Binding-site contacts:
Ligand atom C3 contacts residue ASN657 of chain 1.A at 3.8 Å.
Ligand atom O7 contacts residue ASN657 of chain 1.A at 3.3 Å (h-bond).
Ligand atom O5 contacts residue ASN657 of chain 1.A at 2.5 Å (h-bond).
Ligand atom C1 contacts residue ASN657 of chain 1.A at 1.5 Å.
Ligand atom C8 contacts residue ASN657 of chain 1.A at 4.4 Å.
Ligand atom C4 contacts residue ASN657 of chain 1.A at 4.3 Å.
Ligand atom O6 contacts residue ASN657 of chain 1.A at 4.2 Å.
Ligand atom C5 contacts residue ASN657 of chain 1.A at 3.7 Å.
Ligand atom N2 contacts residue ASN657 of chain 1.A at 2.9 Å (h-bond).
Ligand atom C2 contacts residue ASN657 of chain 1.A at 2.5 Å.
Ligand atom C7 contacts residue ASN657 of chain 1.A at 3.3 Å.

Sequence of chain 1.A:
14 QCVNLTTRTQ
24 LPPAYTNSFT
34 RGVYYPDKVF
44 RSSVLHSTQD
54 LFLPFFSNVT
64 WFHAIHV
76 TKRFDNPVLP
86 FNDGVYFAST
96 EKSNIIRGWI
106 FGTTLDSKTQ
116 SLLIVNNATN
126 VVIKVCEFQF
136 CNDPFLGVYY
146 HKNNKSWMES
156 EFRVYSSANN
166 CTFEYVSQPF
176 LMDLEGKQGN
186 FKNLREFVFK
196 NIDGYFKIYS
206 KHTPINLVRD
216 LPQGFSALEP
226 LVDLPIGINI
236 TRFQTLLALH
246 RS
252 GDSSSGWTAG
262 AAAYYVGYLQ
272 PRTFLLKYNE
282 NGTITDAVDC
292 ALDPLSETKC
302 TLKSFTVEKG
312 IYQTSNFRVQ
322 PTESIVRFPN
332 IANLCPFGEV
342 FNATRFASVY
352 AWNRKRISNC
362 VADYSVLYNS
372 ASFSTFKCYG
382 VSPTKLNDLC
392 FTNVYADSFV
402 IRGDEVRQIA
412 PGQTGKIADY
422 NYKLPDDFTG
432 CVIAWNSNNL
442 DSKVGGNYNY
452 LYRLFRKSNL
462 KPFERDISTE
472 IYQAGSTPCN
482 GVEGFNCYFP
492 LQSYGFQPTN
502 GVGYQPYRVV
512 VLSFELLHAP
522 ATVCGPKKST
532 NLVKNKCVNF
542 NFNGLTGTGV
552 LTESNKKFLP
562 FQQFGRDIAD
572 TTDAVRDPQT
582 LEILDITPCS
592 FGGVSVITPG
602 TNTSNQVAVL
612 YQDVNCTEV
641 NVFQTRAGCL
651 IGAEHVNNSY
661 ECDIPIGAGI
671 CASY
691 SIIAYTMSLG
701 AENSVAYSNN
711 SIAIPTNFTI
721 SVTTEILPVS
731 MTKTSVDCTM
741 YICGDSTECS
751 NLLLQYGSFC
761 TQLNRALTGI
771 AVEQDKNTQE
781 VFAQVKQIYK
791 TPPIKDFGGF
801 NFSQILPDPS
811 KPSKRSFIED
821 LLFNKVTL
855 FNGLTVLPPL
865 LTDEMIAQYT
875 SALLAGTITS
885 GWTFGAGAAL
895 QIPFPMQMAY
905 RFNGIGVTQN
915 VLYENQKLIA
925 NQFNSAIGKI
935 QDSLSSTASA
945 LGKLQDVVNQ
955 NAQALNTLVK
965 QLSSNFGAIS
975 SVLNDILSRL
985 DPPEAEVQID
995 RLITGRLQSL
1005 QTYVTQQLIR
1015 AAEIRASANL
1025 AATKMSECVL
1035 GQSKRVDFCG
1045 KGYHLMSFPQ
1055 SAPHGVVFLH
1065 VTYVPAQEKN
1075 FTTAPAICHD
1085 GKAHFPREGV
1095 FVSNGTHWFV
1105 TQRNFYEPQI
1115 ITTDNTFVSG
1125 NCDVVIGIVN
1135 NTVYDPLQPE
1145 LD

The protein below binds the small molecule below.
Small molecule (SMILES): CC(=O)N[C@@H]1[C@@H](O)[C@H](O)[C@@H](CO)O[C@H]1O